This small molecule binds to this protein.
Small molecule (SMILES): CC(C)C[C@H](NC(=O)[C@H](CC(C)C)NC(=O)c1ccccc1)C(=O)O

Sequence of chain 1.U:
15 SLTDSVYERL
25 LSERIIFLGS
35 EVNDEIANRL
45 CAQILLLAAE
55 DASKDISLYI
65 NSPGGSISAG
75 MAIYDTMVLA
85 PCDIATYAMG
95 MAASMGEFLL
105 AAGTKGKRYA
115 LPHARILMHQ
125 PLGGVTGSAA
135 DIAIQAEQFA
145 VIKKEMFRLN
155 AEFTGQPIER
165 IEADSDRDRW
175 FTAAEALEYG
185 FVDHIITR

Sequence of chain 1.G:
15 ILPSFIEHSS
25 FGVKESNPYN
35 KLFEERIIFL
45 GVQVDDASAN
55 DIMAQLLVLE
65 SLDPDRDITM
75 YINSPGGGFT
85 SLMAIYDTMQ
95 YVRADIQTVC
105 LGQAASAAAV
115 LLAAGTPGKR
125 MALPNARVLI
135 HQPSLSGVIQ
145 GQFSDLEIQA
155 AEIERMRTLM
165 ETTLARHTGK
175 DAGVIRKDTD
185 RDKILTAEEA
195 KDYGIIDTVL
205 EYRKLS

Binding-site contacts:
Ligand atom N contacts residue LEU126 of chain 1.U at 2.8 Å (h-bond).
Ligand atom CD2 contacts residue GLN124 of chain 1.U at 3.6 Å.
Ligand atom O1 contacts residue SER70 of chain 1.U at 3.7 Å.
Ligand atom C contacts residue MET99 of chain 1.U at 3.9 Å (hydrophobic).
Ligand atom C2 contacts residue LEU126 of chain 1.U at 3.2 Å (hydrophobic).
Ligand atom C2 contacts residue GLY127 of chain 1.U at 4.0 Å.
Ligand atom C contacts residue LEU126 of chain 1.U at 3.8 Å (hydrophobic).
Ligand atom O contacts residue HIS123 of chain 1.U at 3.3 Å (h-bond).
Ligand atom CD2 contacts residue GLU35 of chain 1.U at 3.9 Å.
Ligand atom OXT contacts residue GLY68 of chain 1.U at 3.2 Å.
Ligand atom CD1 contacts residue MET150 of chain 1.U at 3.6 Å (hydrophobic).
Ligand atom CA contacts residue SER98 of chain 1.U at 3.9 Å.
Ligand atom CD2 contacts residue GLY69 of chain 1.U at 3.7 Å.
Ligand atom OXT contacts residue MET99 of chain 1.U at 3.2 Å (h-bond).
Ligand atom CA contacts residue GLY69 of chain 1.U at 3.5 Å.
Ligand atom O1 contacts residue ILE71 of chain 1.U at 2.7 Å (h-bond).
Ligand atom CB contacts residue SER98 of chain 1.U at 3.9 Å.
Ligand atom CD2 contacts residue PRO125 of chain 1.U at 3.7 Å (hydrophobic).
Ligand atom CB contacts residue GLY69 of chain 1.U at 4.0 Å.
Ligand atom C contacts residue GLY69 of chain 1.U at 3.6 Å.
Ligand atom C1 contacts residue LEU126 of chain 1.U at 4.0 Å (hydrophobic).
Ligand atom C5 contacts residue ILE146 of chain 1.U at 3.8 Å (hydrophobic).
Ligand atom CD2 contacts residue SER70 of chain 1.U at 3.9 Å.
Ligand atom OXT contacts residue GLY69 of chain 1.U at 2.6 Å (h-bond).
Ligand atom C contacts residue ILE71 of chain 1.U at 3.7 Å (hydrophobic).
Ligand atom CB contacts residue MET99 of chain 1.U at 3.5 Å (hydrophobic).
Ligand atom C4 contacts residue PHE143 of chain 1.U at 3.8 Å (hydrophobic).
Ligand atom CD2 contacts residue HIS123 of chain 1.U at 3.0 Å.
Ligand atom C3 contacts residue PHE143 of chain 1.U at 3.6 Å (hydrophobic).
Ligand atom C contacts residue SER98 of chain 1.U at 3.0 Å.
Ligand atom C2 contacts residue PHE147 of chain 1.G at 3.7 Å (hydrophobic).
Ligand atom CA contacts residue LEU126 of chain 1.U at 3.6 Å (hydrophobic).
Ligand atom CB contacts residue LEU126 of chain 1.U at 3.8 Å (hydrophobic).
Ligand atom O contacts residue PRO125 of chain 1.U at 3.2 Å.
Ligand atom OXT contacts residue SER98 of chain 1.U at 3.0 Å.
Ligand atom C3 contacts residue PHE147 of chain 1.G at 3.6 Å (hydrophobic).
Ligand atom O contacts residue LEU126 of chain 1.U at 2.8 Å (h-bond).
Ligand atom N contacts residue GLY69 of chain 1.U at 2.8 Å (h-bond).
Ligand atom O contacts residue SER98 of chain 1.U at 3.0 Å.
Ligand atom C contacts residue LEU126 of chain 1.U at 3.8 Å (hydrophobic).